Binding-site contacts:
Ligand atom O19 contacts residue TYR15 of chain 1.A at 3.1 Å (h-bond).
Ligand atom C18 contacts residue GLY14 of chain 1.A at 3.5 Å.
Ligand atom N1 contacts residue PRO106 of chain 7.A at 3.3 Å (h-bond).
Ligand atom N1 contacts residue GLY107 of chain 7.A at 3.6 Å.
Ligand atom C10 contacts residue TYR13 of chain 1.A at 3.7 Å (hydrophobic).
Ligand atom C12 contacts residue TYR13 of chain 1.A at 3.6 Å (hydrophobic).
Ligand atom O20 contacts residue LYS68 of chain 1.A at 3.7 Å.
Ligand atom N11 contacts residue PRO106 of chain 7.A at 3.8 Å.
Ligand atom C15 contacts residue TYR15 of chain 1.A at 3.6 Å (hydrophobic).
Ligand atom C12 contacts residue GLU66 of chain 1.A at 3.6 Å.
Ligand atom O20 contacts residue HIS16 of chain 1.A at 3.1 Å.
Ligand atom O20 contacts residue ALA69 of chain 1.A at 3.5 Å (h-bond).
Ligand atom O19 contacts residue GLU66 of chain 1.A at 3.8 Å.
Ligand atom O19 contacts residue GLY14 of chain 1.A at 2.7 Å.
Ligand atom N7 contacts residue GLU66 of chain 1.A at 3.3 Å.
Ligand atom O19 contacts residue HIS16 of chain 1.A at 2.9 Å (h-bond).
Ligand atom C17 contacts residue TYR15 of chain 1.A at 3.8 Å (hydrophobic).
Ligand atom C15 contacts residue GLY67 of chain 1.A at 3.5 Å.
Ligand atom C18 contacts residue HIS16 of chain 1.A at 3.6 Å.
Ligand atom C6 contacts residue GLU66 of chain 1.A at 3.7 Å.
Ligand atom C14 contacts residue GLU66 of chain 1.A at 3.8 Å.
Ligand atom C18 contacts residue GLY67 of chain 1.A at 3.0 Å.
Ligand atom C16 contacts residue TYR15 of chain 1.A at 3.4 Å (hydrophobic).
Ligand atom C17 contacts residue GLU66 of chain 1.A at 3.4 Å.
Ligand atom C16 contacts residue GLY67 of chain 1.A at 3.5 Å.
Ligand atom N9 contacts residue TYR13 of chain 1.A at 3.1 Å (h-bond).
Ligand atom O5 contacts residue GLU66 of chain 1.A at 2.7 Å (salt-bridge).
Ligand atom C18 contacts residue TYR15 of chain 1.A at 3.3 Å (hydrophobic).
Ligand atom C4 contacts residue GLU66 of chain 1.A at 3.5 Å.
Ligand atom C18 contacts residue MET65 of chain 1.A at 3.6 Å (hydrophobic).
Ligand atom C17 contacts residue TYR13 of chain 1.A at 3.1 Å (hydrophobic).
Ligand atom O20 contacts residue GLY67 of chain 1.A at 2.4 Å (h-bond).
Ligand atom N8 contacts residue TYR13 of chain 1.A at 3.4 Å (h-bond).
Ligand atom C18 contacts residue GLU66 of chain 1.A at 3.8 Å.
Ligand atom O20 contacts residue TYR15 of chain 1.A at 3.5 Å (h-bond).
Ligand atom O19 contacts residue MET65 of chain 1.A at 2.7 Å (h-bond).
Ligand atom C15 contacts residue GLU66 of chain 1.A at 3.6 Å.
Ligand atom O19 contacts residue GLY67 of chain 1.A at 3.7 Å.
Ligand atom N11 contacts residue TYR13 of chain 1.A at 3.8 Å.
Ligand atom C16 contacts residue GLU66 of chain 1.A at 3.4 Å.

Sequence of chain 7.A:
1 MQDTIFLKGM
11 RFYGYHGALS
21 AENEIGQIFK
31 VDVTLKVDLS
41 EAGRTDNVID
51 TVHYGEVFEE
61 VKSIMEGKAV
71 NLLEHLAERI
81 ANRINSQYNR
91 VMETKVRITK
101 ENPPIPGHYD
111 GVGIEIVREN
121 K

Sequence of chain 1.A:
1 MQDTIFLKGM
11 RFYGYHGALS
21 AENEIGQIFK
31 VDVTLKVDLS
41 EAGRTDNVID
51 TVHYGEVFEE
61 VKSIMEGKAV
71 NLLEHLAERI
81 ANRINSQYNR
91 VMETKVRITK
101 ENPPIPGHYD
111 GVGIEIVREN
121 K

Sequence of chain 5.A:
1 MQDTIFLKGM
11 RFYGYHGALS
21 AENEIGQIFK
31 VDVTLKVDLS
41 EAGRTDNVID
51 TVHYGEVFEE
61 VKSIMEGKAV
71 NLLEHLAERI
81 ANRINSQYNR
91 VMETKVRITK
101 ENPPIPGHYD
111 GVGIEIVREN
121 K

A protein and the small-molecule ligand that binds it are described below.
Small molecule (SMILES): Nc1nc(O)c2nn(-c3cccc(C(=O)O)c3)nc2n1